A small-molecule ligand and the protein it binds are described below.
Small molecule (SMILES): Nc1ncnc2c1ncn2[C@@H]1O[C@H](C(=O)N2CCN(CC(=O)Nc3cccc4c3CNC4=O)CC2)[C@@H](O)[C@H]1O

Sequence of chain 1.A:
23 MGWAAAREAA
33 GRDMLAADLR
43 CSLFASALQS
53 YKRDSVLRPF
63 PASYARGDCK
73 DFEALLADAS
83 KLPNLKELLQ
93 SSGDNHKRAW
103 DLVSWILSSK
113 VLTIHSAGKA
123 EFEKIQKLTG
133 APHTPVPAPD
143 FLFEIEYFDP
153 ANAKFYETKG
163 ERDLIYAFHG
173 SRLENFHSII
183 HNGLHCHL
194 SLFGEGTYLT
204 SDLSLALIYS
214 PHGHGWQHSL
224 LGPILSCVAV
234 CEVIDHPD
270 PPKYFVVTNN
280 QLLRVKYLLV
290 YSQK

Binding-site contacts:
Ligand atom C05 contacts residue TYR201 of chain 1.A at 3.6 Å (hydrophobic).
Ligand atom N39 contacts residue ILE181 of chain 1.A at 3.6 Å.
Ligand atom C32 contacts residue ILE181 of chain 1.A at 3.6 Å (hydrophobic).
Ligand atom C06 contacts residue TYR212 of chain 1.A at 3.4 Å (hydrophobic).
Ligand atom O10 contacts residue ALA209 of chain 1.A at 3.3 Å.
Ligand atom C31 contacts residue HIS187 of chain 1.A at 3.6 Å.
Ligand atom N35 contacts residue SER180 of chain 1.A at 2.9 Å (h-bond).
Ligand atom N39 contacts residue SER180 of chain 1.A at 3.3 Å (h-bond).
Ligand atom N18 contacts residue LEU190 of chain 1.A at 3.6 Å.
Ligand atom C36 contacts residue ASN177 of chain 1.A at 3.6 Å.
Ligand atom N09 contacts residue HIS171 of chain 1.A at 3.4 Å (h-bond).
Ligand atom O29 contacts residue HIS171 of chain 1.A at 2.7 Å (h-bond).
Ligand atom C31 contacts residue ILE181 of chain 1.A at 3.4 Å (hydrophobic).
Ligand atom N34 contacts residue LEU186 of chain 1.A at 3.5 Å.
Ligand atom C07 contacts residue TYR212 of chain 1.A at 3.6 Å (hydrophobic).
Ligand atom C38 contacts residue ILE181 of chain 1.A at 3.6 Å (hydrophobic).
Ligand atom O13 contacts residue TYR201 of chain 1.A at 3.6 Å.
Ligand atom C05 contacts residue TYR212 of chain 1.A at 3.6 Å (hydrophobic).
Ligand atom N34 contacts residue HIS187 of chain 1.A at 3.1 Å (h-bond).
Ligand atom O29 contacts residue SER173 of chain 1.A at 2.7 Å (h-bond).
Ligand atom C04 contacts residue TYR212 of chain 1.A at 3.6 Å (hydrophobic).
Ligand atom O10 contacts residue GLY172 of chain 1.A at 2.9 Å (h-bond).
Ligand atom C24 contacts residue HIS171 of chain 1.A at 3.5 Å.
Ligand atom C03 contacts residue TYR201 of chain 1.A at 3.6 Å (hydrophobic).
Ligand atom N11 contacts residue TYR201 of chain 1.A at 3.5 Å.
Ligand atom N09 contacts residue GLY172 of chain 1.A at 3.0 Å (h-bond).
Ligand atom C01 contacts residue TYR212 of chain 1.A at 3.6 Å (hydrophobic).
Ligand atom C02 contacts residue TYR212 of chain 1.A at 3.6 Å (hydrophobic).
Ligand atom N37 contacts residue ASN177 of chain 1.A at 3.6 Å.
Ligand atom C04 contacts residue TYR201 of chain 1.A at 3.3 Å (hydrophobic).
Ligand atom O26 contacts residue HIS187 of chain 1.A at 3.5 Å (h-bond).
Ligand atom N39 contacts residue GLY185 of chain 1.A at 2.8 Å (h-bond).
Ligand atom O27 contacts residue HIS187 of chain 1.A at 3.5 Å (h-bond).
Ligand atom O10 contacts residue HIS171 of chain 1.A at 3.6 Å.
Ligand atom C07 contacts residue GLY172 of chain 1.A at 3.5 Å.
Ligand atom C33 contacts residue HIS187 of chain 1.A at 3.6 Å.
Ligand atom C03 contacts residue TYR212 of chain 1.A at 3.6 Å (hydrophobic).
Ligand atom O27 contacts residue LEU190 of chain 1.A at 3.3 Å.
Ligand atom C08 contacts residue TYR212 of chain 1.A at 3.6 Å (hydrophobic).
Ligand atom C38 contacts residue SER180 of chain 1.A at 3.5 Å.